Sequence of chain 1.B:
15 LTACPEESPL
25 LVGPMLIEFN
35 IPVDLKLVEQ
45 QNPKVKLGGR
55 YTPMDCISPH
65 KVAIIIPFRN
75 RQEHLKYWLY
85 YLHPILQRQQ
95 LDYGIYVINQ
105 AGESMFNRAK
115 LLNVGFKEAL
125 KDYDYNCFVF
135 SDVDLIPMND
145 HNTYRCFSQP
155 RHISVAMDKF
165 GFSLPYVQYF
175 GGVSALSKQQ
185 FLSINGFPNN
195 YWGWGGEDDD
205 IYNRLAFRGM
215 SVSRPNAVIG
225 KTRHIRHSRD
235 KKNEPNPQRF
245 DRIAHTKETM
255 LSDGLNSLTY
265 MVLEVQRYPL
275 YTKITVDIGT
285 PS

Binding-site contacts:
Ligand atom O2 contacts residue PHE72 of chain 1.B at 3.1 Å.
Ligand atom O6' contacts residue GLU201 of chain 1.B at 2.7 Å (salt-bridge).
Ligand atom C2' contacts residue ASP136 of chain 1.B at 3.3 Å.
Ligand atom O4' contacts residue GLU201 of chain 1.B at 2.7 Å (salt-bridge).
Ligand atom O3' contacts residue ASP136 of chain 1.B at 3.0 Å (salt-bridge).
Ligand atom C5 contacts residue ASP234 of chain 1.B at 3.4 Å.
Ligand atom O2D contacts residue VAL137 of chain 1.B at 3.0 Å (h-bond).
Ligand atom C2 contacts residue PHE110 of chain 1.B at 3.5 Å (hydrophobic).
Ligand atom O2 contacts residue ARG75 of chain 1.B at 3.3 Å.
Ligand atom O2B contacts residue TRP198 of chain 1.B at 2.7 Å (h-bond).
Ligand atom O1A contacts residue MN1 of chain 1.J at 2.0 Å.
Ligand atom C3' contacts residue ASP136 of chain 1.B at 3.1 Å.
Ligand atom O3D contacts residue ASP136 of chain 1.B at 3.0 Å.
Ligand atom O1B contacts residue MN1 of chain 1.J at 2.3 Å.
Ligand atom O2A contacts residue HIS231 of chain 1.B at 3.1 Å.
Ligand atom O2 contacts residue ARG73 of chain 1.B at 2.8 Å (salt-bridge).
Ligand atom C6' contacts residue GLY199 of chain 1.B at 3.2 Å.
Ligand atom O1A contacts residue HIS231 of chain 1.B at 3.1 Å (h-bond).
Ligand atom O6' contacts residue GLY199 of chain 1.B at 3.0 Å (h-bond).
Ligand atom O1B contacts residue LYS163 of chain 1.B at 3.2 Å (salt-bridge).
Ligand atom C4 contacts residue ASP234 of chain 1.B at 3.5 Å.
Ligand atom PB contacts residue MN1 of chain 1.J at 3.4 Å.
Ligand atom O2' contacts residue ASP136 of chain 1.B at 2.5 Å (salt-bridge).
Ligand atom O5' contacts residue TRP198 of chain 1.B at 3.4 Å (h-bond).
Ligand atom N1 contacts residue PHE110 of chain 1.B at 3.3 Å.
Ligand atom C4' contacts residue GLU201 of chain 1.B at 3.2 Å.
Ligand atom O4 contacts residue ASP234 of chain 1.B at 3.2 Å.
Ligand atom O1A contacts residue ASP138 of chain 1.B at 2.9 Å (salt-bridge).
Ligand atom O4D contacts residue PHE110 of chain 1.B at 3.5 Å.
Ligand atom PA contacts residue MN1 of chain 1.J at 3.4 Å.
Ligand atom O2' contacts residue GLY176 of chain 1.B at 3.2 Å (h-bond).
Ligand atom O1B contacts residue HIS228 of chain 1.B at 3.3 Å (h-bond).
Ligand atom O3' contacts residue ARG112 of chain 1.B at 3.0 Å.
Ligand atom C6 contacts residue PHE110 of chain 1.B at 3.4 Å (hydrophobic).
Ligand atom O3' contacts residue GLY176 of chain 1.B at 2.8 Å (h-bond).
Ligand atom O2A contacts residue ARG75 of chain 1.B at 3.3 Å (salt-bridge).
Ligand atom C6' contacts residue TRP198 of chain 1.B at 3.2 Å (hydrophobic).
Ligand atom N3 contacts residue ARG73 of chain 1.B at 2.9 Å (salt-bridge).
Ligand atom O3D contacts residue ASP138 of chain 1.B at 3.1 Å (salt-bridge).
Ligand atom O2D contacts residue PRO71 of chain 1.B at 2.8 Å (h-bond).

A small-molecule ligand and the protein it binds are described below.
Small molecule (SMILES): O=c1ccn([C@@H]2O[C@H](CO[P](=O)(O)O[P](=O)(O)O[C@H]3O[C@H](CO)[C@H](O)[C@H](O)[C@H]3O)[C@@H](O)[C@H]2O)c(=O)[nH]1